Sequence of chain 1.C:
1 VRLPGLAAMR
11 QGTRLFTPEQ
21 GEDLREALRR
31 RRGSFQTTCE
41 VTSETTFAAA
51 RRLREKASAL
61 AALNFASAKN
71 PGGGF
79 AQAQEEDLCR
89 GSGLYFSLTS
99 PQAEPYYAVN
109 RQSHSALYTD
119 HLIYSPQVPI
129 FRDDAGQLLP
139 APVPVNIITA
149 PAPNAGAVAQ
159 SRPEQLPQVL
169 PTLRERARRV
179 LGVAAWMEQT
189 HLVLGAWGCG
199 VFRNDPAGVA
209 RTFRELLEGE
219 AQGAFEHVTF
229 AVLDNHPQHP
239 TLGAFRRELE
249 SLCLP

Binding-site contacts:
Ligand atom N6 contacts residue ASP85 of chain 1.C at 2.7 Å (salt-bridge).
Ligand atom C4 contacts residue LEU231 of chain 1.C at 3.5 Å (hydrophobic).
Ligand atom O2' contacts residue LEU231 of chain 1.C at 2.5 Å (h-bond).
Ligand atom O4D contacts residue VAL199 of chain 1.C at 3.2 Å.
Ligand atom O1A contacts residue GLY198 of chain 1.C at 3.2 Å.
Ligand atom O1B contacts residue GLY196 of chain 1.C at 3.1 Å.
Ligand atom C4' contacts residue ALA194 of chain 1.C at 3.3 Å (hydrophobic).
Ligand atom O2D contacts residue SER67 of chain 1.C at 3.6 Å.
Ligand atom O1B contacts residue GLY198 of chain 1.C at 2.9 Å (h-bond).
Ligand atom O1B contacts residue PHE200 of chain 1.C at 3.0 Å (h-bond).
Ligand atom N3 contacts residue LEU231 of chain 1.C at 3.3 Å (h-bond).
Ligand atom N7 contacts residue GLN80 of chain 1.C at 3.6 Å (h-bond).
Ligand atom C2 contacts residue THR46 of chain 1.C at 3.3 Å.
Ligand atom O3D contacts residue SER67 of chain 1.C at 3.4 Å.
Ligand atom C5D contacts residue PHE65 of chain 1.C at 3.4 Å (hydrophobic).
Ligand atom C5' contacts residue ALA194 of chain 1.C at 3.1 Å (hydrophobic).
Ligand atom O1A contacts residue VAL199 of chain 1.C at 2.6 Å (h-bond).
Ligand atom O1B contacts residue VAL199 of chain 1.C at 3.2 Å (h-bond).
Ligand atom C5' contacts residue GLY198 of chain 1.C at 3.3 Å.
Ligand atom O2D contacts residue GLY73 of chain 1.C at 3.2 Å.
Ligand atom O2A contacts residue GLN82 of chain 1.C at 2.6 Å (h-bond).
Ligand atom O4' contacts residue ALA194 of chain 1.C at 3.4 Å.
Ligand atom C8 contacts residue GLN80 of chain 1.C at 3.5 Å.
Ligand atom O2D contacts residue GLU83 of chain 1.C at 2.9 Å (salt-bridge).
Ligand atom O2B contacts residue PHE65 of chain 1.C at 3.5 Å.
Ligand atom C1' contacts residue LEU231 of chain 1.C at 3.2 Å (hydrophobic).
Ligand atom N1 contacts residue THR45 of chain 1.C at 3.3 Å.
Ligand atom C6 contacts residue GLN82 of chain 1.C at 3.5 Å.
Ligand atom C2D contacts residue GLU83 of chain 1.C at 3.6 Å.
Ligand atom C4D contacts residue PHE200 of chain 1.C at 3.5 Å (hydrophobic).
Ligand atom O3A contacts residue PHE65 of chain 1.C at 3.5 Å.
Ligand atom O2A contacts residue ALA81 of chain 1.C at 3.3 Å.
Ligand atom O5D contacts residue VAL199 of chain 1.C at 3.4 Å.
Ligand atom O1B contacts residue CYS197 of chain 1.C at 3.5 Å (h-bond).
Ligand atom O2B contacts residue GLY196 of chain 1.C at 3.0 Å (h-bond).
Ligand atom O3' contacts residue GLY198 of chain 1.C at 3.2 Å.
Ligand atom C3D contacts residue SER67 of chain 1.C at 3.5 Å.
Ligand atom O1D contacts residue ALA81 of chain 1.C at 3.4 Å.
Ligand atom C2' contacts residue LEU231 of chain 1.C at 3.1 Å (hydrophobic).
Ligand atom N1 contacts residue THR46 of chain 1.C at 3.0 Å (h-bond).

A small-molecule ligand and the protein it binds are described below.
Small molecule (SMILES): Nc1ncnc2c1ncn2[C@@H]1O[C@H](COP(=O)(O)OP(=O)(O)OC[C@H]2O[C@H](O)[C@H](O)[C@@H]2O)[C@@H](O)[C@H]1O